A protein and the small-molecule ligand that binds it are described below.
Small molecule (SMILES): C[C@H](O)[C@H](N)[C@@H]1O[C@](O)(C(=O)O)C[C@H](O)[C@@H]1N

Binding-site contacts:
Ligand atom C3 contacts residue SER183 of chain 1.V at 4.5 Å.
Ligand atom C4 contacts residue SER348 of chain 1.V at 3.7 Å.
Ligand atom O1B contacts residue ALA349 of chain 1.V at 4.4 Å.
Ligand atom C3 contacts residue ASN346 of chain 1.V at 3.2 Å.
Ligand atom O1B contacts residue ASN346 of chain 1.V at 2.9 Å (h-bond).
Ligand atom C2 contacts residue ASN346 of chain 1.V at 3.8 Å.
Ligand atom C6 contacts residue THR182 of chain 1.V at 4.1 Å.
Ligand atom C1 contacts residue ASN346 of chain 1.V at 3.7 Å.
Ligand atom O8 contacts residue THR182 of chain 1.V at 3.3 Å.
Ligand atom O1A contacts residue SER348 of chain 1.V at 2.5 Å (h-bond).
Ligand atom C2 contacts residue THR182 of chain 1.V at 4.3 Å.
Ligand atom C8 contacts residue THR182 of chain 1.V at 4.3 Å.
Ligand atom C2 contacts residue ALA349 of chain 1.V at 4.4 Å (hydrophobic).
Ligand atom O8 contacts residue SER348 of chain 1.V at 4.1 Å.
Ligand atom O4 contacts residue ASN346 of chain 1.V at 4.1 Å.
Ligand atom C5 contacts residue SER348 of chain 1.V at 4.2 Å.
Ligand atom O6 contacts residue SER348 of chain 1.V at 2.4 Å (h-bond).
Ligand atom O1B contacts residue SER348 of chain 1.V at 2.2 Å (h-bond).
Ligand atom C1 contacts residue SER348 of chain 1.V at 1.6 Å.
Ligand atom C4 contacts residue ASN346 of chain 1.V at 4.2 Å.
Ligand atom C6 contacts residue SER348 of chain 1.V at 3.5 Å.
Ligand atom C3 contacts residue SER348 of chain 1.V at 2.8 Å.
Ligand atom C2 contacts residue SER348 of chain 1.V at 1.4 Å.
Ligand atom C4 contacts residue THR182 of chain 1.V at 4.5 Å.
Ligand atom O6 contacts residue THR182 of chain 1.V at 4.5 Å.
Ligand atom C4 contacts residue SER183 of chain 1.V at 3.7 Å.
Ligand atom O4 contacts residue SER183 of chain 1.V at 3.9 Å.
Ligand atom O1B contacts residue LEU347 of chain 1.V at 3.5 Å (h-bond).

Sequence of chain 1.V:
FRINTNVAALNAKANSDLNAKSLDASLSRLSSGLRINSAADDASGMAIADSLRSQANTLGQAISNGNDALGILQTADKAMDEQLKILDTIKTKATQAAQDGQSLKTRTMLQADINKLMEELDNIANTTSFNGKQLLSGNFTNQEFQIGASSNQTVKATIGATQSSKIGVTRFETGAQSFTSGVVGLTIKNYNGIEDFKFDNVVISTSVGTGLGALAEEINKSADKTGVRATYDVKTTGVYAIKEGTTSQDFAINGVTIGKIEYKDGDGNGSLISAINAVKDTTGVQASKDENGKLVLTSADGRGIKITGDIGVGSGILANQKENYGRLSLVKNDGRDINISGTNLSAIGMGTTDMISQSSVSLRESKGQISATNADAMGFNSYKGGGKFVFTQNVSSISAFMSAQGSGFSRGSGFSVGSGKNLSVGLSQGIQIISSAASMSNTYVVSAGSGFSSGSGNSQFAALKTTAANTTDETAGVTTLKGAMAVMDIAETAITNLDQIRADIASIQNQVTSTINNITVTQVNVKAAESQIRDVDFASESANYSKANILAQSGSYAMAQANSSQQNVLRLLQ